Binding-site contacts:
Ligand atom O2 contacts residue LEU84 of chain 1.B at 3.6 Å (h-bond).
Ligand atom C10 contacts residue LEU84 of chain 1.B at 4.0 Å (hydrophobic).
Ligand atom CL1 contacts residue LEU88 of chain 1.B at 3.6 Å.
Ligand atom C1 contacts residue MET40 of chain 1.B at 4.1 Å (hydrophobic).
Ligand atom C12 contacts residue PHE101 of chain 1.B at 4.1 Å (hydrophobic).
Ligand atom C13 contacts residue LEU84 of chain 1.B at 3.9 Å (hydrophobic).
Ligand atom C15 contacts residue PHE101 of chain 1.B at 3.8 Å (hydrophobic).
Ligand atom CL1 contacts residue PHE101 of chain 1.B at 4.1 Å.
Ligand atom O2 contacts residue LEU88 of chain 1.B at 4.1 Å.
Ligand atom C2 contacts residue LEU221 of chain 1.B at 3.8 Å (hydrophobic).
Ligand atom C14 contacts residue LEU88 of chain 1.B at 4.2 Å (hydrophobic).
Ligand atom C6 contacts residue HIS220 of chain 1.B at 3.6 Å.
Ligand atom O2 contacts residue ARG91 of chain 1.B at 3.0 Å (salt-bridge).
Ligand atom C9 contacts residue PHE101 of chain 1.B at 4.1 Å (hydrophobic).
Ligand atom C14 contacts residue PHE101 of chain 1.B at 3.7 Å (hydrophobic).
Ligand atom CL1 contacts residue LEU125 of chain 1.B at 3.9 Å.
Ligand atom C13 contacts residue LEU88 of chain 1.B at 3.8 Å (hydrophobic).
Ligand atom N1 contacts residue PHE101 of chain 1.B at 3.6 Å.
Ligand atom C2 contacts residue MET40 of chain 1.B at 3.8 Å (hydrophobic).
Ligand atom C12 contacts residue LEU84 of chain 1.B at 3.9 Å (hydrophobic).
Ligand atom C11 contacts residue GLU50 of chain 1.B at 3.1 Å.
Ligand atom C8 contacts residue MET81 of chain 1.B at 3.9 Å (hydrophobic).
Ligand atom C12 contacts residue GLU50 of chain 1.B at 3.3 Å.
Ligand atom O1 contacts residue HIS220 of chain 1.B at 3.0 Å (h-bond).
Ligand atom N1 contacts residue ILE121 of chain 1.B at 4.1 Å.
Ligand atom O1 contacts residue LEU221 of chain 1.B at 3.2 Å.
Ligand atom C7 contacts residue PHE101 of chain 1.B at 4.2 Å (hydrophobic).
Ligand atom C6 contacts residue GLY217 of chain 1.B at 4.0 Å.
Ligand atom C1 contacts residue HIS220 of chain 1.B at 3.7 Å.
Ligand atom C13 contacts residue PHE101 of chain 1.B at 3.8 Å (hydrophobic).
Ligand atom CL1 contacts residue MET85 of chain 1.B at 3.4 Å.
Ligand atom C11 contacts residue LEU46 of chain 1.B at 4.0 Å (hydrophobic).
Ligand atom C3 contacts residue LEU43 of chain 1.B at 3.8 Å (hydrophobic).
Ligand atom N1 contacts residue LEU125 of chain 1.B at 3.5 Å.
Ligand atom O1 contacts residue MET224 of chain 1.B at 3.9 Å.
Ligand atom C1 contacts residue LEU221 of chain 1.B at 3.9 Å (hydrophobic).
Ligand atom C11 contacts residue LEU84 of chain 1.B at 3.9 Å (hydrophobic).
Ligand atom O2 contacts residue GLU50 of chain 1.B at 2.5 Å (salt-bridge).
Ligand atom O1 contacts residue MET40 of chain 1.B at 3.5 Å.
Ligand atom C10 contacts residue ALA47 of chain 1.B at 4.0 Å (hydrophobic).

A protein and the small-molecule ligand that binds it are described below.
Small molecule (SMILES): N#C[C@@H](Cc1ccc(O)cc1Cl)c1ccc(O)cc1

Sequence of chain 1.B:
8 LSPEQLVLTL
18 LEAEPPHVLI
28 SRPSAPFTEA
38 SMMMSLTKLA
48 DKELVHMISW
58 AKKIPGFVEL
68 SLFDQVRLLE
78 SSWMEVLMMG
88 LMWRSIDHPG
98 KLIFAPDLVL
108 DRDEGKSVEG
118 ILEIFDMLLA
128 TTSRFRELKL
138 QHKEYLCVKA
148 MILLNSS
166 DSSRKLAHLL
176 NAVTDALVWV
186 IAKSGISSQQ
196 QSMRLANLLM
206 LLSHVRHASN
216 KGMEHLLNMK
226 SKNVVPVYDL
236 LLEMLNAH